Binding-site contacts:
Ligand atom O4 contacts residue ASN157 of chain 1.B at 3.0 Å (h-bond).
Ligand atom O4 contacts residue TRP272 of chain 1.B at 4.3 Å.
Ligand atom O2 contacts residue THR173 of chain 1.B at 4.2 Å.
Ligand atom C4 contacts residue THR173 of chain 1.B at 4.1 Å.
Ligand atom O4 contacts residue TYR235 of chain 1.B at 4.1 Å.
Ligand atom O5 contacts residue ASN157 of chain 1.B at 4.4 Å.
Ligand atom C3 contacts residue HIS155 of chain 1.B at 3.8 Å.
Ligand atom C3 contacts residue THR173 of chain 1.B at 3.8 Å.
Ligand atom O3 contacts residue THR173 of chain 1.B at 2.5 Å (h-bond).
Ligand atom C4 contacts residue ASN157 of chain 1.B at 4.3 Å.
Ligand atom C5 contacts residue TRP272 of chain 1.B at 4.4 Å (hydrophobic).
Ligand atom O1 contacts residue ASP172 of chain 1.B at 3.9 Å.
Ligand atom O2 contacts residue ASP172 of chain 1.B at 3.2 Å (salt-bridge).
Ligand atom O3 contacts residue ASP172 of chain 1.B at 4.1 Å.
Ligand atom O3 contacts residue HIS155 of chain 1.B at 3.5 Å (h-bond).
Ligand atom O2 contacts residue HIS176 of chain 1.B at 3.8 Å.
Ligand atom O5 contacts residue VAL160 of chain 1.B at 4.1 Å.
Ligand atom C6 contacts residue TYR164 of chain 1.B at 4.5 Å (hydrophobic).
Ligand atom C2 contacts residue ASP172 of chain 1.B at 4.3 Å.

The small molecule below binds the protein below.
Small molecule (SMILES): OC1C(O)C(O)C(O)C(O)C1O

Sequence of chain 1.B:
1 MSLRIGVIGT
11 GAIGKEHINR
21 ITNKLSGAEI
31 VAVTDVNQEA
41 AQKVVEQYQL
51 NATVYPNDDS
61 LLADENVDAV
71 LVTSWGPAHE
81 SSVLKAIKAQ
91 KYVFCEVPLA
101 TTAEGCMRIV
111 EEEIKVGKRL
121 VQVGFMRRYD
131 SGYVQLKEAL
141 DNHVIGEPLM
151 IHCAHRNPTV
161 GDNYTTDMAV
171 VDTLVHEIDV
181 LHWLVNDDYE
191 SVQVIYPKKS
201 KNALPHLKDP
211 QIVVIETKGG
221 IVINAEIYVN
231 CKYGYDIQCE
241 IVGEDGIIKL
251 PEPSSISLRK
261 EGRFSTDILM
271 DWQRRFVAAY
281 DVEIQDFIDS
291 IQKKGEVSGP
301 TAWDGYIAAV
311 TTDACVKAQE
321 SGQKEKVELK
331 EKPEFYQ